Binding-site contacts:
Ligand atom C1 contacts residue ASN330 of chain 1.B at 1.4 Å.
Ligand atom C8 contacts residue PHE325 of chain 1.B at 3.2 Å (hydrophobic).
Ligand atom N2 contacts residue GLY326 of chain 1.B at 3.8 Å.
Ligand atom C2 contacts residue ASN330 of chain 1.B at 2.5 Å.
Ligand atom O3 contacts residue VAL354 of chain 1.B at 3.7 Å.
Ligand atom C7 contacts residue ASN330 of chain 1.B at 3.9 Å.
Ligand atom O7 contacts residue VAL354 of chain 1.B at 3.9 Å.
Ligand atom C8 contacts residue GLY326 of chain 1.B at 2.8 Å.
Ligand atom C7 contacts residue GLY326 of chain 1.B at 3.5 Å.
Ligand atom C3 contacts residue ASN330 of chain 1.B at 3.7 Å.
Ligand atom O5 contacts residue ASN330 of chain 1.B at 2.5 Å (h-bond).
Ligand atom O7 contacts residue GLY326 of chain 1.B at 4.3 Å.
Ligand atom C4 contacts residue ASN330 of chain 1.B at 4.2 Å.
Ligand atom C5 contacts residue ASN330 of chain 1.B at 3.7 Å.
Ligand atom N2 contacts residue ASN330 of chain 1.B at 2.7 Å (h-bond).

Sequence of chain 1.B:
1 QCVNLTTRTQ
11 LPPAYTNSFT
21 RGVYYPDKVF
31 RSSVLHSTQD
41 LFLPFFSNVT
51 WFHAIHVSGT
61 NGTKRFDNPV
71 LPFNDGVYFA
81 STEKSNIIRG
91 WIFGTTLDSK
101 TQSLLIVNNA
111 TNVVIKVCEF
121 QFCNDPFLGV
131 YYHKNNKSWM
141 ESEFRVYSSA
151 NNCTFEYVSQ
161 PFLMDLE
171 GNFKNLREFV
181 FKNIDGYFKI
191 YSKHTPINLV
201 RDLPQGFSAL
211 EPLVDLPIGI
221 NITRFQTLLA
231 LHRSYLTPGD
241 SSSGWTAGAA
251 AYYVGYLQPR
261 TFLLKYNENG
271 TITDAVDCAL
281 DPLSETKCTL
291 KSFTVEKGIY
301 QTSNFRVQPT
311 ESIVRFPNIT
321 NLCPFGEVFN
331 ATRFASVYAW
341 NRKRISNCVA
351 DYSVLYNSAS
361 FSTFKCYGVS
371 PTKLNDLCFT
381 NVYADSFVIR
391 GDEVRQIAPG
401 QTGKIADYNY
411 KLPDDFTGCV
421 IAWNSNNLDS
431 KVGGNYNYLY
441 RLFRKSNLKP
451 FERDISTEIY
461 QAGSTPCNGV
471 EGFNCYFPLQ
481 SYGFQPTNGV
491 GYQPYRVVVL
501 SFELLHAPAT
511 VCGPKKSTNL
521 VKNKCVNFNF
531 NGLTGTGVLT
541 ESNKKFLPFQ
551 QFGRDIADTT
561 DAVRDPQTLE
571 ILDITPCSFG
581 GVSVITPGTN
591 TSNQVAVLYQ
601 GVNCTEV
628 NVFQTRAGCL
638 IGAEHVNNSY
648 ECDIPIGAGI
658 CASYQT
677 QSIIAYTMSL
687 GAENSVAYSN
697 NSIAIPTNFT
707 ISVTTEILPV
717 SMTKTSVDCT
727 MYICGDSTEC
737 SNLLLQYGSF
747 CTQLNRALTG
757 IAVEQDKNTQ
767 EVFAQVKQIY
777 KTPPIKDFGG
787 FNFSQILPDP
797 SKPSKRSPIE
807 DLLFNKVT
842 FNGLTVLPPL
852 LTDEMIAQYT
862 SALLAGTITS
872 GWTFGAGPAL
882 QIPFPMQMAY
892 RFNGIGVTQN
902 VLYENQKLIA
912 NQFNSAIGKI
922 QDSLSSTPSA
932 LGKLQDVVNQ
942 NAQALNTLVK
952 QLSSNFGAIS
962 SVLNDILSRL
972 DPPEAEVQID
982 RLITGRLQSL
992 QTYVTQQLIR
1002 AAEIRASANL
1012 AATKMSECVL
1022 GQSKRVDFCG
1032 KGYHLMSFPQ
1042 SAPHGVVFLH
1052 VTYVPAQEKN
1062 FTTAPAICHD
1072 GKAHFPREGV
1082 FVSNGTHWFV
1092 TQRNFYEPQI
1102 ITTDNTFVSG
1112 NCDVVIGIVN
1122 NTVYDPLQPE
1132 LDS

This small molecule binds to this protein.
Small molecule (SMILES): CC(=O)N[C@@H]1[C@@H](O)[C@H](O)[C@@H](CO)O[C@H]1O